Sequence of chain 1.F:
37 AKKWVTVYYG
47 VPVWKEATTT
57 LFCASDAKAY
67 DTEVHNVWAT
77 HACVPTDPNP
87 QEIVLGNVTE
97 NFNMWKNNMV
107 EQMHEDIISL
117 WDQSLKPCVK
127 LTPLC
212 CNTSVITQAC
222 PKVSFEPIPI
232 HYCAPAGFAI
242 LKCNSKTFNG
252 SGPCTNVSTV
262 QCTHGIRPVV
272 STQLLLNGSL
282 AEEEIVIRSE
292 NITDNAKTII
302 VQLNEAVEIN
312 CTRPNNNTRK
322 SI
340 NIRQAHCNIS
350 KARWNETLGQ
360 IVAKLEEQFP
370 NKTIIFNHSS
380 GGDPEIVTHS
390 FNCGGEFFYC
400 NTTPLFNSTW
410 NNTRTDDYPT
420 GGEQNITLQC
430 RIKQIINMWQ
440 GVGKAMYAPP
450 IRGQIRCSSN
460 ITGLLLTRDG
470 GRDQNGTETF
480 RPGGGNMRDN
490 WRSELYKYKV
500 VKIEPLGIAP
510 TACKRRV

This protein binds this small molecule.
Small molecule (SMILES): CC(=O)N[C@H]1[C@H](O[C@H]2[C@H](O)[C@@H](NC(C)=O)CO[C@@H]2CO)O[C@H](CO)[C@@H](O[C@@H]2O[C@H](CO)[C@@H](O)[C@H](O[C@H]3O[C@H](CO)[C@@H](O)[C@H](O)[C@@H]3O[C@H]3O[C@H](CO)[C@@H](O)[C@H](O)[C@@H]3O)[C@@H]2O)[C@@H]1O

Binding-site contacts:
Ligand atom O6 contacts residue VAL224 of chain 1.F at 3.9 Å.
Ligand atom N2 contacts residue SER458 of chain 1.F at 2.9 Å (h-bond).
Ligand atom C4 contacts residue ARG455 of chain 1.F at 3.8 Å.
Ligand atom C6 contacts residue ARG455 of chain 1.F at 3.8 Å.
Ligand atom O6 contacts residue GLY393 of chain 1.F at 3.4 Å.
Ligand atom C1 contacts residue SER458 of chain 1.F at 3.9 Å.
Ligand atom C3 contacts residue GLU227 of chain 1.F at 3.9 Å.
Ligand atom C7 contacts residue ASN278 of chain 1.F at 3.8 Å.
Ligand atom C3 contacts residue SER457 of chain 1.F at 3.8 Å.
Ligand atom C5 contacts residue NAG1 of chain 1.DB at 3.7 Å.
Ligand atom C8 contacts residue SER458 of chain 1.F at 3.6 Å.
Ligand atom O6 contacts residue NAG1 of chain 1.DB at 3.9 Å.
Ligand atom O3 contacts residue ILE450 of chain 1.F at 3.8 Å.
Ligand atom C8 contacts residue VAL270 of chain 1.F at 3.6 Å (hydrophobic).
Ligand atom C1 contacts residue ASN278 of chain 1.F at 1.4 Å.
Ligand atom O4 contacts residue SER457 of chain 1.F at 3.7 Å.
Ligand atom C3 contacts residue ASN278 of chain 1.F at 3.7 Å.
Ligand atom O5 contacts residue ASN278 of chain 1.F at 2.4 Å (h-bond).
Ligand atom O4 contacts residue GLY452 of chain 1.F at 3.3 Å.
Ligand atom C3 contacts residue SER458 of chain 1.F at 3.6 Å.
Ligand atom C8 contacts residue LEU277 of chain 1.F at 3.6 Å (hydrophobic).
Ligand atom C5 contacts residue ASN278 of chain 1.F at 3.7 Å.
Ligand atom C2 contacts residue ASN278 of chain 1.F at 2.4 Å.
Ligand atom C7 contacts residue SER458 of chain 1.F at 3.6 Å.
Ligand atom C4 contacts residue SER457 of chain 1.F at 3.9 Å.
Ligand atom C5 contacts residue SER457 of chain 1.F at 3.4 Å.
Ligand atom O7 contacts residue SER457 of chain 1.F at 3.7 Å.
Ligand atom O4 contacts residue SER225 of chain 1.F at 3.5 Å.
Ligand atom C2 contacts residue SER458 of chain 1.F at 3.7 Å.
Ligand atom O6 contacts residue GLN453 of chain 1.F at 2.6 Å (h-bond).
Ligand atom O4 contacts residue ILE450 of chain 1.F at 3.1 Å.
Ligand atom O5 contacts residue NAG1 of chain 1.DB at 3.7 Å.
Ligand atom C6 contacts residue GLN453 of chain 1.F at 3.7 Å.
Ligand atom N2 contacts residue ASN278 of chain 1.F at 2.9 Å (h-bond).
Ligand atom O7 contacts residue PRO228 of chain 1.F at 3.8 Å.
Ligand atom C3 contacts residue ILE450 of chain 1.F at 3.9 Å (hydrophobic).
Ligand atom O6 contacts residue ARG455 of chain 1.F at 3.0 Å (salt-bridge).
Ligand atom C6 contacts residue NAG1 of chain 1.DB at 3.9 Å.
Ligand atom O6 contacts residue ILE450 of chain 1.F at 3.9 Å.
Ligand atom O6 contacts residue GLY452 of chain 1.F at 3.5 Å.